A small-molecule ligand and the protein it binds are described below.
Small molecule (SMILES): CC(C)(O)c1cc(F)c2c(c1)C(=O)N(Cc1ccc(Cl)cn1)[C@@]2(OCC1(CO)CC1)c1ccc(Cl)cc1

Binding-site contacts:
Ligand atom C34 contacts residue LEU43 of chain 1.A at 3.2 Å (hydrophobic).
Ligand atom C34 contacts residue LEU46 of chain 1.A at 3.9 Å (hydrophobic).
Ligand atom O5 contacts residue GLY47 of chain 1.A at 3.3 Å.
Ligand atom CL1 contacts residue LEU43 of chain 1.A at 3.9 Å.
Ligand atom C25 contacts residue GLN61 of chain 1.A at 3.4 Å.
Ligand atom C37 contacts residue MET51 of chain 1.A at 3.9 Å (hydrophobic).
Ligand atom F23 contacts residue GLY47 of chain 1.A at 3.4 Å.
Ligand atom C11 contacts residue HIS85 of chain 1.A at 3.6 Å.
Ligand atom O28 contacts residue HIS62 of chain 1.A at 3.8 Å.
Ligand atom C20 contacts residue VAL82 of chain 1.A at 3.9 Å (hydrophobic).
Ligand atom C21 contacts residue MET51 of chain 1.A at 3.8 Å (hydrophobic).
Ligand atom C29 contacts residue GLY47 of chain 1.A at 3.9 Å.
Ligand atom F23 contacts residue ILE50 of chain 1.A at 3.3 Å.
Ligand atom O28 contacts residue GLN61 of chain 1.A at 2.6 Å (h-bond).
Ligand atom C32 contacts residue ILE50 of chain 1.A at 3.7 Å (hydrophobic).
Ligand atom C37 contacts residue GLN48 of chain 1.A at 3.6 Å.
Ligand atom C31 contacts residue ILE50 of chain 1.A at 3.6 Å (hydrophobic).
Ligand atom C36 contacts residue GLN48 of chain 1.A at 3.9 Å.
Ligand atom CL1 contacts residue TYR89 of chain 1.A at 3.8 Å.
Ligand atom C11 contacts residue VAL82 of chain 1.A at 3.6 Å (hydrophobic).
Ligand atom C14 contacts residue LEU43 of chain 1.A at 3.5 Å (hydrophobic).
Ligand atom C21 contacts residue ILE50 of chain 1.A at 3.9 Å (hydrophobic).
Ligand atom C12 contacts residue LEU43 of chain 1.A at 3.8 Å (hydrophobic).
Ligand atom C19 contacts residue VAL82 of chain 1.A at 3.7 Å (hydrophobic).
Ligand atom CL1 contacts residue HIS85 of chain 1.A at 3.6 Å.
Ligand atom C26 contacts residue GLN61 of chain 1.A at 3.6 Å.
Ligand atom C30 contacts residue VAL82 of chain 1.A at 3.8 Å (hydrophobic).
Ligand atom C27 contacts residue GLN61 of chain 1.A at 3.5 Å.
Ligand atom C35 contacts residue GLY47 of chain 1.A at 3.4 Å.
Ligand atom CL2 contacts residue LEU43 of chain 1.A at 3.9 Å.
Ligand atom C37 contacts residue GLY47 of chain 1.A at 3.4 Å.
Ligand atom C1 contacts residue PHE44 of chain 1.A at 3.7 Å (hydrophobic).
Ligand atom C3 contacts residue GLY47 of chain 1.A at 4.0 Å.
Ligand atom O28 contacts residue VAL82 of chain 1.A at 3.9 Å.
Ligand atom C32 contacts residue LEU43 of chain 1.A at 4.0 Å (hydrophobic).
Ligand atom C27 contacts residue ILE63 of chain 1.A at 3.7 Å (hydrophobic).
Ligand atom C34 contacts residue GLY47 of chain 1.A at 3.6 Å.
Ligand atom C35 contacts residue LEU43 of chain 1.A at 3.2 Å (hydrophobic).
Ligand atom CL2 contacts residue ILE88 of chain 1.A at 3.8 Å.
Ligand atom CL1 contacts residue ILE88 of chain 1.A at 4.0 Å.

Sequence of chain 1.A:
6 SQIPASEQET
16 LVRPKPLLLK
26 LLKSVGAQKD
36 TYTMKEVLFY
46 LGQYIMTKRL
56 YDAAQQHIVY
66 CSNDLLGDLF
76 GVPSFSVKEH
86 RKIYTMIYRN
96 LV